This protein binds this small molecule.
Small molecule (SMILES): COc1ncc(-c2cccc(N3CCN(c4cnc(N)nc4N)CC3)c2)cn1

Sequence of chain 1.A:
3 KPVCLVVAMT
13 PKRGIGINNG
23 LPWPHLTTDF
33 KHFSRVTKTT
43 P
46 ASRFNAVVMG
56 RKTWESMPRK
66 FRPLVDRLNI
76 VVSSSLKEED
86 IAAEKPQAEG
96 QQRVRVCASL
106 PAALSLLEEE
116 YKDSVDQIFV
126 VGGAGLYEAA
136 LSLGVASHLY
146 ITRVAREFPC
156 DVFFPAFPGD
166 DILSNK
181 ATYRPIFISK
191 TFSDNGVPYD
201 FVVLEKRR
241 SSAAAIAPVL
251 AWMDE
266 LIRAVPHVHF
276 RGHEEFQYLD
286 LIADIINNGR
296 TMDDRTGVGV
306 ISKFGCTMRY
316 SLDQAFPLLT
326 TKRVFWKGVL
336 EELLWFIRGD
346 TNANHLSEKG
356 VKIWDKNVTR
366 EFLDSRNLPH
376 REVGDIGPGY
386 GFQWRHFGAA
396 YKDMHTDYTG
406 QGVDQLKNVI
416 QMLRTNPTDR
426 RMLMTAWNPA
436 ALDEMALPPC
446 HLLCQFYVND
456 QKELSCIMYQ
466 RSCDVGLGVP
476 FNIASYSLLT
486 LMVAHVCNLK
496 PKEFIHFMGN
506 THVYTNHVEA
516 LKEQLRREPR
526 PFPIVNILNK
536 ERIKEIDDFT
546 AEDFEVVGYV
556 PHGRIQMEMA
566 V

Binding-site contacts:
Ligand atom N4 contacts residue ASP31 of chain 1.A at 3.0 Å (salt-bridge).
Ligand atom N contacts residue PRO63 of chain 1.A at 3.7 Å.
Ligand atom N6 contacts residue TYR132 of chain 1.A at 3.7 Å.
Ligand atom C6 contacts residue PRO63 of chain 1.A at 3.6 Å (hydrophobic).
Ligand atom N6 contacts residue VAL126 of chain 1.A at 3.0 Å (h-bond).
Ligand atom C17 contacts residue VAL9 of chain 1.A at 3.5 Å (hydrophobic).
Ligand atom C17 contacts residue ASP31 of chain 1.A at 3.7 Å.
Ligand atom C16 contacts residue ASP31 of chain 1.A at 3.4 Å.
Ligand atom N5 contacts residue VAL9 of chain 1.A at 3.4 Å.
Ligand atom C9 contacts residue PHE32 of chain 1.A at 3.7 Å (hydrophobic).
Ligand atom C6 contacts residue PHE32 of chain 1.A at 3.1 Å (hydrophobic).
Ligand atom C5 contacts residue PHE32 of chain 1.A at 3.5 Å (hydrophobic).
Ligand atom C18 contacts residue VAL8 of chain 1.A at 3.5 Å (hydrophobic).
Ligand atom N4 contacts residue ALA10 of chain 1.A at 3.7 Å.
Ligand atom C11 contacts residue LEU23 of chain 1.A at 3.5 Å (hydrophobic).
Ligand atom C7 contacts residue PHE32 of chain 1.A at 3.0 Å (hydrophobic).
Ligand atom C12 contacts residue LEU23 of chain 1.A at 3.5 Å (hydrophobic).
Ligand atom C18 contacts residue PHE35 of chain 1.A at 3.7 Å (hydrophobic).
Ligand atom N7 contacts residue ALA10 of chain 1.A at 3.4 Å (h-bond).
Ligand atom C2 contacts residue PRO63 of chain 1.A at 3.4 Å (hydrophobic).
Ligand atom C17 contacts residue ALA10 of chain 1.A at 3.4 Å (hydrophobic).
Ligand atom C8 contacts residue PHE32 of chain 1.A at 3.3 Å (hydrophobic).
Ligand atom C13 contacts residue NDP1 of chain 1.D at 3.8 Å.
Ligand atom N6 contacts residue NDP1 of chain 1.D at 3.2 Å.
Ligand atom N3 contacts residue NDP1 of chain 1.D at 3.8 Å.
Ligand atom N5 contacts residue ALA10 of chain 1.A at 3.5 Å (h-bond).
Ligand atom N7 contacts residue THR147 of chain 1.A at 2.9 Å (h-bond).
Ligand atom C18 contacts residue NDP1 of chain 1.D at 3.2 Å.
Ligand atom N6 contacts residue PHE35 of chain 1.A at 3.8 Å.
Ligand atom N5 contacts residue PHE35 of chain 1.A at 3.7 Å.
Ligand atom C4 contacts residue LEU23 of chain 1.A at 3.6 Å (hydrophobic).
Ligand atom N5 contacts residue NDP1 of chain 1.D at 3.5 Å (h-bond).
Ligand atom N6 contacts residue VAL8 of chain 1.A at 3.0 Å (h-bond).
Ligand atom N7 contacts residue ASP31 of chain 1.A at 3.3 Å (salt-bridge).
Ligand atom C7 contacts residue MET62 of chain 1.A at 3.4 Å (hydrophobic).
Ligand atom C8 contacts residue MET62 of chain 1.A at 3.3 Å (hydrophobic).
Ligand atom N7 contacts residue VAL9 of chain 1.A at 3.1 Å (h-bond).
Ligand atom C15 contacts residue NDP1 of chain 1.D at 3.7 Å.
Ligand atom N5 contacts residue VAL8 of chain 1.A at 3.1 Å (h-bond).
Ligand atom C10 contacts residue PHE32 of chain 1.A at 3.8 Å (hydrophobic).